This small molecule binds to this protein.
Small molecule (SMILES): O=P(O)(O)OC[C@H]1O[C@](O)(CO)[C@@H](O)[C@@H]1O

Sequence of chain 1.A:
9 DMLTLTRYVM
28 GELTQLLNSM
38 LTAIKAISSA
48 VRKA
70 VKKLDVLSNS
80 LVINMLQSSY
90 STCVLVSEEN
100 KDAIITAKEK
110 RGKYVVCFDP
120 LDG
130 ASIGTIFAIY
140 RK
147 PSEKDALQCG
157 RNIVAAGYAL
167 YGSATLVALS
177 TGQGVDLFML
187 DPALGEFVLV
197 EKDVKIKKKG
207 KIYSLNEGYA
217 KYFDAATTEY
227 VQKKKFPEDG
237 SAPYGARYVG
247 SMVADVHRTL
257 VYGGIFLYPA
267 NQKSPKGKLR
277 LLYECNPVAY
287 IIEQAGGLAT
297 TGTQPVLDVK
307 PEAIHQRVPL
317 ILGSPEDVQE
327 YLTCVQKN

Sequence of chain 4.A:
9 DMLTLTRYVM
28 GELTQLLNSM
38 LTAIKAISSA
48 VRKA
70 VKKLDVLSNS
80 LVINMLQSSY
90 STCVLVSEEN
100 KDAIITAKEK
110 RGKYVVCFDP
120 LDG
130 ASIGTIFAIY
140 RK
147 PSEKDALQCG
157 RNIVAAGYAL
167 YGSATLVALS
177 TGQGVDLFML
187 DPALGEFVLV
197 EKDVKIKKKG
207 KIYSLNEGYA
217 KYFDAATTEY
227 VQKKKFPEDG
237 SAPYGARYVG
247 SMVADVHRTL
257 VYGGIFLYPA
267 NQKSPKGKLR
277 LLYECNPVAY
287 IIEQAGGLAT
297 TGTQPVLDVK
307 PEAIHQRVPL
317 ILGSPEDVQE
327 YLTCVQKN

Binding-site contacts:
Ligand atom C5 contacts residue LYS274 of chain 4.A at 3.7 Å.
Ligand atom O6 contacts residue TYR244 of chain 4.A at 4.0 Å.
Ligand atom O2 contacts residue GLY122 of chain 4.A at 3.9 Å.
Ligand atom O5 contacts residue LYS274 of chain 4.A at 2.8 Å (salt-bridge).
Ligand atom O2P contacts residue TYR215 of chain 4.A at 2.5 Å (h-bond).
Ligand atom P contacts residue ARG243 of chain 1.A at 3.9 Å.
Ligand atom P contacts residue TYR264 of chain 4.A at 3.7 Å.
Ligand atom C1 contacts residue LYS274 of chain 4.A at 3.9 Å.
Ligand atom O1P contacts residue TYR264 of chain 4.A at 3.7 Å.
Ligand atom P contacts residue LYS274 of chain 4.A at 3.9 Å.
Ligand atom P contacts residue ASN212 of chain 4.A at 3.7 Å.
Ligand atom C6 contacts residue TYR244 of chain 4.A at 3.4 Å (hydrophobic).
Ligand atom C3 contacts residue MET248 of chain 4.A at 3.5 Å (hydrophobic).
Ligand atom O3P contacts residue ARG243 of chain 1.A at 2.7 Å (salt-bridge).
Ligand atom O2P contacts residue LYS274 of chain 4.A at 3.9 Å.
Ligand atom C4 contacts residue MET248 of chain 4.A at 3.5 Å (hydrophobic).
Ligand atom P contacts residue TYR215 of chain 4.A at 3.7 Å.
Ligand atom O1 contacts residue ASP121 of chain 4.A at 3.3 Å (salt-bridge).
Ligand atom C6 contacts residue TYR264 of chain 4.A at 3.8 Å (hydrophobic).
Ligand atom O4 contacts residue MET248 of chain 4.A at 3.2 Å.
Ligand atom O6 contacts residue TYR264 of chain 4.A at 3.5 Å.
Ligand atom C6 contacts residue LYS274 of chain 4.A at 3.8 Å.
Ligand atom O2 contacts residue GLY246 of chain 4.A at 3.5 Å (h-bond).
Ligand atom O3P contacts residue ASN212 of chain 4.A at 4.0 Å.
Ligand atom C6 contacts residue GLY246 of chain 4.A at 3.7 Å.
Ligand atom O3 contacts residue ASP121 of chain 4.A at 2.5 Å (salt-bridge).
Ligand atom C3 contacts residue ASP121 of chain 4.A at 3.5 Å.
Ligand atom O3 contacts residue SER247 of chain 4.A at 3.6 Å.
Ligand atom O1P contacts residue ASN212 of chain 4.A at 3.0 Å (h-bond).
Ligand atom O1P contacts residue ARG243 of chain 1.A at 3.7 Å.
Ligand atom O2P contacts residue TYR264 of chain 4.A at 2.6 Å (h-bond).
Ligand atom O1 contacts residue GLU280 of chain 4.A at 3.1 Å (salt-bridge).
Ligand atom O4 contacts residue LEU275 of chain 4.A at 3.9 Å.
Ligand atom O1P contacts residue TYR244 of chain 4.A at 2.6 Å (h-bond).
Ligand atom C2 contacts residue LYS274 of chain 4.A at 3.9 Å.
Ligand atom O2P contacts residue ASN212 of chain 4.A at 3.9 Å.
Ligand atom C4 contacts residue GLY246 of chain 4.A at 3.4 Å.
Ligand atom O3 contacts residue MET248 of chain 4.A at 2.8 Å (h-bond).
Ligand atom O6 contacts residue LYS274 of chain 4.A at 2.9 Å (salt-bridge).
Ligand atom P contacts residue TYR244 of chain 4.A at 3.9 Å.